Sequence of chain 24.E:
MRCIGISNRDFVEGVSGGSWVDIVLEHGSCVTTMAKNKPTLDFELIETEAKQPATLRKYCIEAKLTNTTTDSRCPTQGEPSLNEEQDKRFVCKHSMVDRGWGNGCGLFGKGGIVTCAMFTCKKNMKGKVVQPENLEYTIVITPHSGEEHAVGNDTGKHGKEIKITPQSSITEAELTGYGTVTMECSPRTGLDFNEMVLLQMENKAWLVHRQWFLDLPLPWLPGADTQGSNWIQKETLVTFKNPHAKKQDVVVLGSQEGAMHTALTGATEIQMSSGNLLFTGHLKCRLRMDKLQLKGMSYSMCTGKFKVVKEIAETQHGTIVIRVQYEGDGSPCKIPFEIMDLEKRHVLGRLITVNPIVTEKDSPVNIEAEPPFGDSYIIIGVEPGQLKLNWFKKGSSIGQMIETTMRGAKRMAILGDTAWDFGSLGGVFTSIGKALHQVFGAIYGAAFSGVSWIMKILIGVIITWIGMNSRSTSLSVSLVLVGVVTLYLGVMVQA

Binding-site contacts:
Ligand atom C8 contacts residue ASN67 of chain 24.E at 3.6 Å.
Ligand atom C3 contacts residue ASN67 of chain 24.E at 3.6 Å.
Ligand atom O7 contacts residue ASN67 of chain 24.E at 4.5 Å.
Ligand atom C5 contacts residue ASN67 of chain 24.E at 3.7 Å.
Ligand atom C8 contacts residue MET118 of chain 24.E at 4.1 Å (hydrophobic).
Ligand atom C1 contacts residue ASN67 of chain 24.E at 1.4 Å.
Ligand atom O7 contacts residue ARG89 of chain 24.E at 4.2 Å.
Ligand atom C2 contacts residue ASN67 of chain 24.E at 2.4 Å.
Ligand atom C7 contacts residue MET118 of chain 24.E at 3.8 Å (hydrophobic).
Ligand atom O7 contacts residue MET118 of chain 24.E at 3.5 Å.
Ligand atom N2 contacts residue ASN67 of chain 24.E at 3.3 Å (h-bond).
Ligand atom O3 contacts residue ASN67 of chain 24.E at 3.8 Å.
Ligand atom C7 contacts residue ASN67 of chain 24.E at 3.8 Å.
Ligand atom C4 contacts residue ASN67 of chain 24.E at 4.2 Å.
Ligand atom C8 contacts residue PHE90 of chain 24.E at 4.4 Å (hydrophobic).
Ligand atom O5 contacts residue ASN67 of chain 24.E at 2.4 Å (h-bond).

The protein below binds the small molecule below.
Small molecule (SMILES): CC(=O)N[C@@H]1[C@@H](O)[C@H](O)[C@@H](CO)O[C@H]1O